Binding-site contacts:
Ligand atom O7 contacts residue ASN652 of chain 1.B at 3.6 Å.
Ligand atom C3 contacts residue ASN652 of chain 1.B at 3.8 Å.
Ligand atom O5 contacts residue ASN652 of chain 1.B at 2.3 Å (h-bond).
Ligand atom C8 contacts residue ALA784 of chain 1.B at 4.4 Å (hydrophobic).
Ligand atom C2 contacts residue ASN652 of chain 1.B at 2.5 Å.
Ligand atom C5 contacts residue ASN652 of chain 1.B at 3.6 Å.
Ligand atom N2 contacts residue ASN652 of chain 1.B at 3.0 Å (h-bond).
Ligand atom C8 contacts residue GLN781 of chain 1.B at 4.0 Å.
Ligand atom C7 contacts residue ASN652 of chain 1.B at 3.5 Å.
Ligand atom C6 contacts residue ASN652 of chain 1.B at 4.3 Å.
Ligand atom C8 contacts residue ASN780 of chain 1.B at 3.6 Å.
Ligand atom O7 contacts residue PHE656 of chain 1.B at 4.1 Å.
Ligand atom C4 contacts residue ASN652 of chain 1.B at 4.2 Å.
Ligand atom C7 contacts residue ASN780 of chain 1.B at 4.3 Å.
Ligand atom C1 contacts residue ASN652 of chain 1.B at 1.4 Å.
Ligand atom N2 contacts residue ASN780 of chain 1.B at 4.4 Å.

This protein binds this small molecule.
Small molecule (SMILES): CC(=O)N[C@H]1[C@H](O[C@H]2[C@H](O)[C@@H](NC(C)=O)CO[C@@H]2CO)O[C@H](CO)[C@@H](O)[C@@H]1O

Sequence of chain 1.B:
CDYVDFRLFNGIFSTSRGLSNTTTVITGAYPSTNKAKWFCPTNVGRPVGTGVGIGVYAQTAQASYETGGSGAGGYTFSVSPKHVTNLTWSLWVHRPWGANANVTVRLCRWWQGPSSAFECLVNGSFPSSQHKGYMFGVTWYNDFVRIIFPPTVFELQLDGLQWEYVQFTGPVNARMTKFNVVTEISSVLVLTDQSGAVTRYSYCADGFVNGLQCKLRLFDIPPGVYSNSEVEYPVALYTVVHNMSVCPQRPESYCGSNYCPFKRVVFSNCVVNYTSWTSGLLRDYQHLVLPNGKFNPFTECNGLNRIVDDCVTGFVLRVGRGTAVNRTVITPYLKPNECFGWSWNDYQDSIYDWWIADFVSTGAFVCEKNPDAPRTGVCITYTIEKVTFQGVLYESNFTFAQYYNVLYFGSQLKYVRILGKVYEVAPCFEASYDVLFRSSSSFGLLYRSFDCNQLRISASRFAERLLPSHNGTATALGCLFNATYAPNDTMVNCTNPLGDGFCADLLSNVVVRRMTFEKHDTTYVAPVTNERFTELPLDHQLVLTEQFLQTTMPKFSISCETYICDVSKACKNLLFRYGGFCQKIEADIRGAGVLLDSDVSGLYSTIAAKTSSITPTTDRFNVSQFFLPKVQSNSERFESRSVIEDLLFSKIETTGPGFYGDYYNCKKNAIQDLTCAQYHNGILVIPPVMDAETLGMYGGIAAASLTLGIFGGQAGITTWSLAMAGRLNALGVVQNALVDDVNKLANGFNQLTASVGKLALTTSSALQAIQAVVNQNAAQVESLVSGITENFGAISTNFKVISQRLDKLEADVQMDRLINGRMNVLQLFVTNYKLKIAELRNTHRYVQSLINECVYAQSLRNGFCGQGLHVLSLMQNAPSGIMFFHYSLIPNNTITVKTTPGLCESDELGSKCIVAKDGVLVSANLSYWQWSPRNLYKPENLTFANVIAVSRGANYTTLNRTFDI